Sequence of chain 1.F:
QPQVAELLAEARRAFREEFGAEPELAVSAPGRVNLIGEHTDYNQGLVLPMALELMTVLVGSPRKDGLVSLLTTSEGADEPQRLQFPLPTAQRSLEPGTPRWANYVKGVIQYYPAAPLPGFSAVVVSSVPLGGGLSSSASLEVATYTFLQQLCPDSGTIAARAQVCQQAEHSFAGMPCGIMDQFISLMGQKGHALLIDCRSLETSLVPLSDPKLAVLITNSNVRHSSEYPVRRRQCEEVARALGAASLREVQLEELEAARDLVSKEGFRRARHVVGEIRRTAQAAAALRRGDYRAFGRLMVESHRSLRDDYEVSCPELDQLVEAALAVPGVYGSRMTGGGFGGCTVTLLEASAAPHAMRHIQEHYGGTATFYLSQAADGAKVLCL

The protein below binds the small molecule below.
Small molecule (SMILES): OC[C@H]1O[C@@H](O)[C@H](O)[C@@H](O)[C@H]1O

Binding-site contacts:
Ligand atom O2 contacts residue TYR243 of chain 1.F at 4.3 Å.
Ligand atom O3 contacts residue TYR243 of chain 1.F at 3.1 Å (h-bond).
Ligand atom C4 contacts residue ASP53 of chain 1.F at 3.3 Å.
Ligand atom C5 contacts residue GLY353 of chain 1.F at 4.3 Å.
Ligand atom O1 contacts residue ASP193 of chain 1.F at 4.0 Å.
Ligand atom O1 contacts residue GLY353 of chain 1.F at 3.7 Å.
Ligand atom C6 contacts residue GLU50 of chain 1.F at 3.4 Å.
Ligand atom C2 contacts residue CYS189 of chain 1.F at 4.1 Å (hydrophobic).
Ligand atom O4 contacts residue TYR243 of chain 1.F at 2.4 Å (h-bond).
Ligand atom C3 contacts residue ASP193 of chain 1.F at 3.8 Å.
Ligand atom O5 contacts residue GLY353 of chain 1.F at 3.4 Å (h-bond).
Ligand atom O3 contacts residue CYS189 of chain 1.F at 3.7 Å.
Ligand atom O5 contacts residue TYR243 of chain 1.F at 3.7 Å.
Ligand atom C6 contacts residue GLY353 of chain 1.F at 4.2 Å.
Ligand atom O6 contacts residue GLY352 of chain 1.F at 3.9 Å.
Ligand atom C6 contacts residue GLY352 of chain 1.F at 3.7 Å.
Ligand atom C1 contacts residue TYR243 of chain 1.F at 4.3 Å (hydrophobic).
Ligand atom O3 contacts residue GLY190 of chain 1.F at 2.6 Å (h-bond).
Ligand atom O6 contacts residue GLU50 of chain 1.F at 2.4 Å (salt-bridge).
Ligand atom C4 contacts residue TYR243 of chain 1.F at 3.5 Å (hydrophobic).
Ligand atom O4 contacts residue TYR54 of chain 1.F at 3.5 Å.
Ligand atom C1 contacts residue ASP193 of chain 1.F at 3.6 Å.
Ligand atom C5 contacts residue GLU50 of chain 1.F at 3.9 Å.
Ligand atom O6 contacts residue HIS51 of chain 1.F at 2.6 Å (h-bond).
Ligand atom O1 contacts residue ARG44 of chain 1.F at 4.1 Å.
Ligand atom O2 contacts residue ASP193 of chain 1.F at 2.7 Å (salt-bridge).
Ligand atom C2 contacts residue TYR243 of chain 1.F at 3.5 Å (hydrophobic).
Ligand atom C3 contacts residue TYR243 of chain 1.F at 3.5 Å (hydrophobic).
Ligand atom C3 contacts residue GLY190 of chain 1.F at 4.0 Å.
Ligand atom C1 contacts residue ARG44 of chain 1.F at 3.9 Å.
Ligand atom O5 contacts residue GLY352 of chain 1.F at 3.7 Å.
Ligand atom C3 contacts residue ASP53 of chain 1.F at 3.4 Å.
Ligand atom O4 contacts residue ASP53 of chain 1.F at 2.9 Å (salt-bridge).
Ligand atom O3 contacts residue ASP53 of chain 1.F at 2.6 Å (salt-bridge).
Ligand atom C2 contacts residue ASP193 of chain 1.F at 3.5 Å.
Ligand atom C5 contacts residue GLY352 of chain 1.F at 4.3 Å.
Ligand atom C5 contacts residue TYR243 of chain 1.F at 4.3 Å (hydrophobic).
Ligand atom C6 contacts residue HIS51 of chain 1.F at 3.4 Å.
Ligand atom C1 contacts residue GLY353 of chain 1.F at 4.0 Å.
Ligand atom O2 contacts residue CYS189 of chain 1.F at 3.3 Å.